Sequence of chain 1.C:
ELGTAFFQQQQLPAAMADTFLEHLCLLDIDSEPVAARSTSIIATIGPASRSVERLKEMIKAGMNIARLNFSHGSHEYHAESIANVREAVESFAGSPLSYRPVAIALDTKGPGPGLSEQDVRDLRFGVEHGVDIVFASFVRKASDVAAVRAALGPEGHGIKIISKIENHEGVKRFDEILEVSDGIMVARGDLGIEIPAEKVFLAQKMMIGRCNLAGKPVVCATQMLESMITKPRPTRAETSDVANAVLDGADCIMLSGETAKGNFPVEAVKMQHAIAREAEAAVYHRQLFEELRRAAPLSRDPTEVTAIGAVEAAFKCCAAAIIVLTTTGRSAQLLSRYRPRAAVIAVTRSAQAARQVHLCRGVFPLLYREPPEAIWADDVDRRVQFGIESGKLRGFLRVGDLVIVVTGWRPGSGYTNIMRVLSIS

Binding-site contacts:
Ligand atom O1 contacts residue GLY211 of chain 1.C at 2.9 Å (h-bond).
Ligand atom O3 contacts residue GLY211 of chain 1.C at 4.0 Å.
Ligand atom O4 contacts residue GLU188 of chain 1.C at 3.4 Å (salt-bridge).
Ligand atom O3 contacts residue ASP212 of chain 1.C at 2.8 Å (salt-bridge).
Ligand atom O2 contacts residue MET207 of chain 1.C at 4.3 Å.
Ligand atom O4 contacts residue ASP212 of chain 1.C at 4.1 Å.
Ligand atom C1 contacts residue ASP212 of chain 1.C at 3.8 Å.
Ligand atom C2 contacts residue LYS186 of chain 1.C at 3.5 Å.
Ligand atom O2 contacts residue LYS186 of chain 1.C at 3.6 Å.
Ligand atom O4 contacts residue ALA209 of chain 1.C at 4.5 Å.
Ligand atom C1 contacts residue THR244 of chain 1.C at 3.7 Å.
Ligand atom O3 contacts residue ALA209 of chain 1.C at 3.8 Å.
Ligand atom C1 contacts residue GLU188 of chain 1.C at 3.5 Å.
Ligand atom O2 contacts residue THR244 of chain 1.C at 3.5 Å (h-bond).
Ligand atom C2 contacts residue THR244 of chain 1.C at 4.0 Å.
Ligand atom O1 contacts residue ALA209 of chain 1.C at 3.2 Å.
Ligand atom O1 contacts residue THR244 of chain 1.C at 2.6 Å (h-bond).
Ligand atom O1 contacts residue ASP212 of chain 1.C at 3.9 Å.
Ligand atom O4 contacts residue MG1 of chain 1.U at 2.2 Å.
Ligand atom O1 contacts residue MG1 of chain 1.U at 4.1 Å.
Ligand atom O2 contacts residue MG1 of chain 1.U at 4.2 Å.
Ligand atom C1 contacts residue GLY211 of chain 1.C at 3.9 Å.
Ligand atom O3 contacts residue GLU188 of chain 1.C at 2.7 Å (salt-bridge).
Ligand atom C1 contacts residue MG1 of chain 1.U at 2.9 Å.
Ligand atom C2 contacts residue ALA209 of chain 1.C at 3.9 Å (hydrophobic).
Ligand atom O2 contacts residue MET276 of chain 1.C at 4.1 Å.
Ligand atom O3 contacts residue MG1 of chain 1.U at 2.1 Å.
Ligand atom O1 contacts residue ARG210 of chain 1.C at 3.5 Å (salt-bridge).
Ligand atom C2 contacts residue MG1 of chain 1.U at 3.0 Å.
Ligand atom O4 contacts residue ARG87 of chain 1.C at 4.5 Å.
Ligand atom O2 contacts residue ALA209 of chain 1.C at 4.2 Å.
Ligand atom O4 contacts residue LYS186 of chain 1.C at 2.7 Å (salt-bridge).
Ligand atom C2 contacts residue GLU188 of chain 1.C at 3.9 Å.
Ligand atom C1 contacts residue ALA209 of chain 1.C at 3.5 Å (hydrophobic).
Ligand atom O2 contacts residue ARG87 of chain 1.C at 4.0 Å.

A small-molecule ligand and the protein it binds are described below.
Small molecule (SMILES): O=C([O-])C(=O)[O-]